A small-molecule ligand and the protein it binds are described below.
Small molecule (SMILES): CC(=O)N[C@H]1[C@H](O[C@H]2[C@H](O)[C@@H](NC(C)=O)CO[C@@H]2CO)O[C@H](CO)[C@@H](O)[C@@H]1O

Sequence of chain 1.B:
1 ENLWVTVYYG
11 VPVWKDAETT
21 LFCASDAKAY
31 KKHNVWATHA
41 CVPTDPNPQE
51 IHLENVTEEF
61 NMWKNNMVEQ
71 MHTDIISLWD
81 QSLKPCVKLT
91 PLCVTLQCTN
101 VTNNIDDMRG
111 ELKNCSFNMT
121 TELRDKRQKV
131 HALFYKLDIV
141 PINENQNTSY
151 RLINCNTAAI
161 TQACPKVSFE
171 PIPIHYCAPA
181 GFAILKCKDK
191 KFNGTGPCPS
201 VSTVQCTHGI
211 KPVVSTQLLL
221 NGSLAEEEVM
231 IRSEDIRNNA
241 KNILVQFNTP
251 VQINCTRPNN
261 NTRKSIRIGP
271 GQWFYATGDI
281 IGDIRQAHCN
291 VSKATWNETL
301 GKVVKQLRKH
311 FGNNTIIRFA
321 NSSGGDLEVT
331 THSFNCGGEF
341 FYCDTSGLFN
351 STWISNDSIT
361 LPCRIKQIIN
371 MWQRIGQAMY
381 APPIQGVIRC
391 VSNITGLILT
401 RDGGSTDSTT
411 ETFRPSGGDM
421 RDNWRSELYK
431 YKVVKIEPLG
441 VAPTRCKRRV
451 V

Binding-site contacts:
Ligand atom C3 contacts residue ASN254 of chain 1.B at 3.8 Å.
Ligand atom O7 contacts residue ASN290 of chain 1.B at 4.4 Å.
Ligand atom C2 contacts residue ASN254 of chain 1.B at 2.4 Å.
Ligand atom O5 contacts residue ARG389 of chain 1.B at 3.8 Å.
Ligand atom C8 contacts residue SER292 of chain 1.B at 3.6 Å.
Ligand atom C7 contacts residue ASN254 of chain 1.B at 3.4 Å.
Ligand atom O5 contacts residue ASN254 of chain 1.B at 2.4 Å (h-bond).
Ligand atom N2 contacts residue ASN254 of chain 1.B at 2.9 Å (h-bond).
Ligand atom C6 contacts residue ARG389 of chain 1.B at 4.5 Å.
Ligand atom C1 contacts residue ASN254 of chain 1.B at 1.4 Å.
Ligand atom C4 contacts residue ASN254 of chain 1.B at 4.2 Å.
Ligand atom C8 contacts residue VAL291 of chain 1.B at 4.0 Å (hydrophobic).
Ligand atom C1 contacts residue GLN252 of chain 1.B at 4.3 Å.
Ligand atom O7 contacts residue ASN254 of chain 1.B at 3.5 Å (h-bond).
Ligand atom C3 contacts residue GLN252 of chain 1.B at 3.8 Å.
Ligand atom C5 contacts residue ASN254 of chain 1.B at 3.7 Å.
Ligand atom O6 contacts residue ARG389 of chain 1.B at 3.9 Å.
Ligand atom C2 contacts residue GLN252 of chain 1.B at 4.3 Å.
Ligand atom C8 contacts residue ASN290 of chain 1.B at 4.1 Å.
Ligand atom N2 contacts residue GLN252 of chain 1.B at 4.2 Å.
Ligand atom O7 contacts residue SER358 of chain 1.B at 4.2 Å.
Ligand atom C8 contacts residue SER358 of chain 1.B at 4.3 Å.